Binding-site contacts:
Ligand atom O5 contacts residue ASN603 of chain 1.A at 2.3 Å (h-bond).
Ligand atom C7 contacts residue ASN603 of chain 1.A at 3.3 Å.
Ligand atom C3 contacts residue ASN603 of chain 1.A at 3.8 Å.
Ligand atom N2 contacts residue ASN603 of chain 1.A at 3.0 Å (h-bond).
Ligand atom C1 contacts residue ASN603 of chain 1.A at 1.4 Å.
Ligand atom C2 contacts residue ASN603 of chain 1.A at 2.5 Å.
Ligand atom O7 contacts residue ASN603 of chain 1.A at 3.2 Å (h-bond).
Ligand atom C4 contacts residue ASN603 of chain 1.A at 4.2 Å.
Ligand atom C5 contacts residue ASN603 of chain 1.A at 3.7 Å.

Sequence of chain 1.A:
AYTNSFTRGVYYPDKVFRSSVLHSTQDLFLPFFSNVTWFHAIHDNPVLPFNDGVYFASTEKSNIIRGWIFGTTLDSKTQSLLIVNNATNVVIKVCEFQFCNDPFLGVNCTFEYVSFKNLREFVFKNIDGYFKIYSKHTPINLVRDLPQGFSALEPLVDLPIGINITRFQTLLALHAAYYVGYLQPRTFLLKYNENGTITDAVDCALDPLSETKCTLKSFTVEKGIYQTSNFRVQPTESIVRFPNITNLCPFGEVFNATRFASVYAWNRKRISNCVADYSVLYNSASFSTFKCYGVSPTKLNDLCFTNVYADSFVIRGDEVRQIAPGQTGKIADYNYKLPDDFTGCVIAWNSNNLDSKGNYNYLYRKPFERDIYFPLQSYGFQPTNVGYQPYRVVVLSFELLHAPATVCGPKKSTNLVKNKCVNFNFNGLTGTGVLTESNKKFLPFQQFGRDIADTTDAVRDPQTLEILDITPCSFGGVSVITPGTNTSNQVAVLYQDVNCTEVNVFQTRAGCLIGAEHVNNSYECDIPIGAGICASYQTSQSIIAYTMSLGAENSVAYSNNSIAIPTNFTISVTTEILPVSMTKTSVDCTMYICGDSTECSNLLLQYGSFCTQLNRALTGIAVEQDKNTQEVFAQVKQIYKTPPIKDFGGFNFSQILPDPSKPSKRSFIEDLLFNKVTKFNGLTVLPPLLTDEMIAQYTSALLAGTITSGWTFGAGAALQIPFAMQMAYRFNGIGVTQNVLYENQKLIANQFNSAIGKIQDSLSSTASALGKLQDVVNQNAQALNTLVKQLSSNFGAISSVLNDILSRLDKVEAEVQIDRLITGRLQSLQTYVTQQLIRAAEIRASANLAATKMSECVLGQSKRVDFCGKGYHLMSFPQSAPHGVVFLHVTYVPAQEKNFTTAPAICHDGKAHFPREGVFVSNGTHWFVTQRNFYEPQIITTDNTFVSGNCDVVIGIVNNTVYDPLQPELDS

A small-molecule ligand and the protein it binds are described below.
Small molecule (SMILES): CC(=O)N[C@@H]1[C@@H](O)[C@H](O)[C@@H](CO)O[C@H]1O